Sequence of chain 1.A:
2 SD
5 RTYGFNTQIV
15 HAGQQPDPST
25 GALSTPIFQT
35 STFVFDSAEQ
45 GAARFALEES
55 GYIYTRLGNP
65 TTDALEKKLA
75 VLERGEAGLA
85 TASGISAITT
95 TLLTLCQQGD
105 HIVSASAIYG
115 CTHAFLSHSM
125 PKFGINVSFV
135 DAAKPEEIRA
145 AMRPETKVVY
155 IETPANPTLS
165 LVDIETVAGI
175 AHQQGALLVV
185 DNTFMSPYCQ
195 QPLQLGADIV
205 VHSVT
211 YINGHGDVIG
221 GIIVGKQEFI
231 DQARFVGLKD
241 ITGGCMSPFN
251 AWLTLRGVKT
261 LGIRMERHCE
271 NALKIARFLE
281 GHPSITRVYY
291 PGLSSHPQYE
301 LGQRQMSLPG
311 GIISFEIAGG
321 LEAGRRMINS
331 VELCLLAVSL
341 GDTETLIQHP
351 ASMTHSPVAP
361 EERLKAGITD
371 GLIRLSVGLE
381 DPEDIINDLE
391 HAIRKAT

This small molecule binds to this protein.
Small molecule (SMILES): CSCC[C@H](N)[PH](=O)O

Sequence of chain 3.A:
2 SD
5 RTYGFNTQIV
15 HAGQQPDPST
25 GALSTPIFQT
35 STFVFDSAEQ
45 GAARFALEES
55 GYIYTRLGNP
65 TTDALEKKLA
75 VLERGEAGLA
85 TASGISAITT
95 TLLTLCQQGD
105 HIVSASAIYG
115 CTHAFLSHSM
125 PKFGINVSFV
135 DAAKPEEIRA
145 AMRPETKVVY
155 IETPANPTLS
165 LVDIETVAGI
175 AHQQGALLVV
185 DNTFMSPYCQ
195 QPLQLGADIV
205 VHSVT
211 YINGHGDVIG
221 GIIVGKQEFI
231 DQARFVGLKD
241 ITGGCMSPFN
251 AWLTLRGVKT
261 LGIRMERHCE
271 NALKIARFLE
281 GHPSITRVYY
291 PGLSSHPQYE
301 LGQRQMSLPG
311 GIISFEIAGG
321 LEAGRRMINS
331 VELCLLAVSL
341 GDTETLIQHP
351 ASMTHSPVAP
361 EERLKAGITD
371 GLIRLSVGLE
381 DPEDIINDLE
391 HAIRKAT

Binding-site contacts:
Ligand atom O1 contacts residue GLN348 of chain 3.A at 3.1 Å (h-bond).
Ligand atom O2 contacts residue LLP210 of chain 3.A at 3.5 Å (h-bond).
Ligand atom CA contacts residue TYR113 of chain 3.A at 3.6 Å (hydrophobic).
Ligand atom SD contacts residue ILE57 of chain 1.A at 4.4 Å.
Ligand atom O1 contacts residue SER339 of chain 3.A at 2.7 Å (h-bond).
Ligand atom P contacts residue GLN348 of chain 3.A at 4.5 Å.
Ligand atom P contacts residue ARG374 of chain 3.A at 3.5 Å.
Ligand atom CA contacts residue SER339 of chain 3.A at 3.5 Å.
Ligand atom N contacts residue SER339 of chain 3.A at 4.5 Å.
Ligand atom CE contacts residue TYR113 of chain 3.A at 3.9 Å (hydrophobic).
Ligand atom P contacts residue TYR113 of chain 3.A at 4.1 Å.
Ligand atom CE contacts residue CYS115 of chain 3.A at 3.6 Å (hydrophobic).
Ligand atom CA contacts residue TYR58 of chain 1.A at 4.2 Å (hydrophobic).
Ligand atom CE contacts residue LEU61 of chain 1.A at 4.5 Å (hydrophobic).
Ligand atom P contacts residue SER339 of chain 3.A at 3.4 Å.
Ligand atom SD contacts residue VAL338 of chain 3.A at 4.3 Å.
Ligand atom O2 contacts residue LEU340 of chain 3.A at 3.2 Å.
Ligand atom O2 contacts residue SER339 of chain 3.A at 3.4 Å.
Ligand atom N contacts residue LLP210 of chain 3.A at 3.3 Å.
Ligand atom SD contacts residue TYR58 of chain 1.A at 3.9 Å.
Ligand atom N contacts residue TYR113 of chain 3.A at 2.6 Å (h-bond).
Ligand atom SD contacts residue LEU61 of chain 1.A at 3.7 Å.
Ligand atom CB contacts residue VAL338 of chain 3.A at 3.7 Å (hydrophobic).
Ligand atom O1 contacts residue VAL338 of chain 3.A at 3.3 Å.
Ligand atom N contacts residue TYR58 of chain 1.A at 3.6 Å.
Ligand atom CG contacts residue TYR113 of chain 3.A at 3.7 Å (hydrophobic).
Ligand atom P contacts residue VAL338 of chain 3.A at 4.3 Å.
Ligand atom O2 contacts residue TYR113 of chain 3.A at 4.2 Å.
Ligand atom O1 contacts residue ARG374 of chain 3.A at 2.8 Å (salt-bridge).
Ligand atom CG contacts residue TYR58 of chain 1.A at 3.4 Å (hydrophobic).
Ligand atom CG contacts residue VAL338 of chain 3.A at 3.7 Å (hydrophobic).
Ligand atom O2 contacts residue ARG374 of chain 3.A at 3.2 Å (salt-bridge).
Ligand atom CA contacts residue VAL338 of chain 3.A at 4.0 Å (hydrophobic).
Ligand atom CB contacts residue SER339 of chain 3.A at 4.5 Å.
Ligand atom CB contacts residue TYR113 of chain 3.A at 3.5 Å (hydrophobic).